Sequence of chain 34.F:
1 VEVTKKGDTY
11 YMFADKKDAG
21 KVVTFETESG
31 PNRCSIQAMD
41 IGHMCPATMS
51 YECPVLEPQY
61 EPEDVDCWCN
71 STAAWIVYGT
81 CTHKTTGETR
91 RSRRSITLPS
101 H

Binding-site contacts:
Ligand atom C7 contacts residue ASN70 of chain 34.F at 3.1 Å.
Ligand atom C7 contacts residue PRO31 of chain 34.F at 3.4 Å (hydrophobic).
Ligand atom C1 contacts residue ASN70 of chain 34.F at 1.4 Å.
Ligand atom O7 contacts residue SER71 of chain 34.F at 4.2 Å.
Ligand atom N2 contacts residue PRO31 of chain 34.F at 2.8 Å (h-bond).
Ligand atom O6 contacts residue ARG33 of chain 34.F at 3.6 Å.
Ligand atom O7 contacts residue PRO31 of chain 34.F at 3.2 Å (h-bond).
Ligand atom N2 contacts residue ASN70 of chain 34.F at 2.9 Å (h-bond).
Ligand atom O7 contacts residue ASN70 of chain 34.F at 3.3 Å (h-bond).
Ligand atom C2 contacts residue PRO31 of chain 34.F at 3.9 Å (hydrophobic).
Ligand atom C8 contacts residue ASN70 of chain 34.F at 3.6 Å.
Ligand atom O3 contacts residue PRO31 of chain 34.F at 4.0 Å.
Ligand atom C4 contacts residue ASN70 of chain 34.F at 4.2 Å.
Ligand atom C3 contacts residue PRO31 of chain 34.F at 4.0 Å (hydrophobic).
Ligand atom O5 contacts residue ASN70 of chain 34.F at 2.4 Å (h-bond).
Ligand atom C6 contacts residue ARG33 of chain 34.F at 4.1 Å.
Ligand atom C2 contacts residue ASN70 of chain 34.F at 2.5 Å.
Ligand atom N2 contacts residue ASN32 of chain 34.F at 4.2 Å.
Ligand atom C5 contacts residue ARG33 of chain 34.F at 4.1 Å.
Ligand atom C3 contacts residue ASN70 of chain 34.F at 3.8 Å.
Ligand atom C5 contacts residue ASN70 of chain 34.F at 3.7 Å.
Ligand atom C1 contacts residue ARG33 of chain 34.F at 4.2 Å.

This protein binds this small molecule.
Small molecule (SMILES): CC(=O)N[C@@H]1[C@@H](O)[C@H](O)[C@@H](CO)O[C@H]1O